Sequence of chain 2.B:
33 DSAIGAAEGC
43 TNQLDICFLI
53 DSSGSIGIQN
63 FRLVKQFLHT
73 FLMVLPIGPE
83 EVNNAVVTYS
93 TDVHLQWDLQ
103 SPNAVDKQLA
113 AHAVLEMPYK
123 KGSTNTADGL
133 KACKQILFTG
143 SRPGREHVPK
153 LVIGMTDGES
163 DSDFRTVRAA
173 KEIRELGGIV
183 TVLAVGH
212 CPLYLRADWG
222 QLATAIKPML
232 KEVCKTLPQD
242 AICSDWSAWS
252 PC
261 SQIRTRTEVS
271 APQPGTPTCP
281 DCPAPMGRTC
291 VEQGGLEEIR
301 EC

A protein and the small-molecule ligand that binds it are described below.
Small molecule (SMILES): OC[C@H]1O[C@H](O)[C@@H](O)[C@@H](O)[C@@H]1O

Binding-site contacts:
Ligand atom C1 contacts residue TRP247 of chain 2.B at 1.4 Å (hydrophobic).
Ligand atom C2 contacts residue TRP247 of chain 2.B at 2.1 Å (hydrophobic).
Ligand atom O2 contacts residue TRP247 of chain 2.B at 2.6 Å.
Ligand atom O2 contacts residue ASP246 of chain 2.B at 3.2 Å.
Ligand atom O2 contacts residue SER245 of chain 2.B at 4.3 Å.
Ligand atom O3 contacts residue ASP246 of chain 2.B at 3.5 Å (salt-bridge).
Ligand atom O6 contacts residue ARG264 of chain 2.B at 2.4 Å (salt-bridge).
Ligand atom C3 contacts residue ASP246 of chain 2.B at 4.3 Å.
Ligand atom C6 contacts residue TRP247 of chain 2.B at 4.4 Å (hydrophobic).
Ligand atom O5 contacts residue TRP247 of chain 2.B at 2.4 Å.
Ligand atom C5 contacts residue TRP247 of chain 2.B at 3.7 Å (hydrophobic).
Ligand atom C3 contacts residue TRP247 of chain 2.B at 3.5 Å (hydrophobic).
Ligand atom O4 contacts residue TRP247 of chain 2.B at 4.3 Å.
Ligand atom C4 contacts residue TRP247 of chain 2.B at 4.0 Å (hydrophobic).
Ligand atom C1 contacts residue ARG264 of chain 2.B at 3.9 Å.
Ligand atom O5 contacts residue ARG264 of chain 2.B at 3.2 Å (salt-bridge).
Ligand atom C6 contacts residue ARG264 of chain 2.B at 3.3 Å.
Ligand atom O3 contacts residue TRP247 of chain 2.B at 4.3 Å.
Ligand atom C5 contacts residue ARG264 of chain 2.B at 3.8 Å.